Binding-site contacts:
Ligand atom O1 contacts residue IMP1 of chain 2.D at 3.6 Å.
Ligand atom C16 contacts residue SER302 of chain 2.A at 3.5 Å.
Ligand atom O6 contacts residue SER302 of chain 2.A at 2.6 Å (h-bond).
Ligand atom C3 contacts residue GLY441 of chain 2.A at 3.8 Å.
Ligand atom C8 contacts residue SER301 of chain 2.A at 3.8 Å.
Ligand atom O4 contacts residue SER302 of chain 2.A at 3.9 Å.
Ligand atom C17 contacts residue GLY441 of chain 2.A at 3.7 Å.
Ligand atom C10 contacts residue ASN329 of chain 2.A at 3.3 Å.
Ligand atom C17 contacts residue IMP1 of chain 2.D at 3.7 Å.
Ligand atom O2 contacts residue MET351 of chain 2.A at 3.3 Å.
Ligand atom O4 contacts residue IMP1 of chain 2.D at 3.0 Å.
Ligand atom C1 contacts residue GLY352 of chain 2.A at 3.9 Å.
Ligand atom C8 contacts residue ASP300 of chain 2.A at 3.5 Å.
Ligand atom C15 contacts residue IMP1 of chain 2.D at 3.3 Å.
Ligand atom C14 contacts residue IMP1 of chain 2.D at 3.7 Å.
Ligand atom C6 contacts residue SER302 of chain 2.A at 3.5 Å.
Ligand atom C7 contacts residue ASN329 of chain 2.A at 3.7 Å.
Ligand atom C10 contacts residue IMP1 of chain 2.D at 3.6 Å.
Ligand atom O2 contacts residue GLY350 of chain 2.A at 3.2 Å (h-bond).
Ligand atom C1 contacts residue IMP1 of chain 2.D at 3.5 Å.
Ligand atom O1 contacts residue GLY352 of chain 2.A at 3.4 Å (h-bond).
Ligand atom C11 contacts residue IMP1 of chain 2.D at 3.9 Å.
Ligand atom C9 contacts residue MET440 of chain 2.A at 3.5 Å (hydrophobic).
Ligand atom C10 contacts residue GLY350 of chain 2.A at 3.3 Å.
Ligand atom C7 contacts residue SER301 of chain 2.A at 3.5 Å.
Ligand atom O5 contacts residue SER301 of chain 2.A at 3.5 Å.
Ligand atom O3 contacts residue ASP300 of chain 2.A at 3.9 Å.
Ligand atom C16 contacts residue IMP1 of chain 2.D at 3.3 Å.
Ligand atom C12 contacts residue SER302 of chain 2.A at 3.9 Å.
Ligand atom O5 contacts residue SER302 of chain 2.A at 3.1 Å (h-bond).
Ligand atom C7 contacts residue IMP1 of chain 2.D at 3.5 Å.
Ligand atom C9 contacts residue GLY441 of chain 2.A at 3.7 Å.
Ligand atom O4 contacts residue GLN482 of chain 2.A at 3.5 Å (h-bond).
Ligand atom C11 contacts residue SER302 of chain 2.A at 3.6 Å.
Ligand atom O6 contacts residue GLN482 of chain 2.A at 3.6 Å.
Ligand atom C7 contacts residue ASP300 of chain 2.A at 3.7 Å.
Ligand atom C12 contacts residue SER301 of chain 2.A at 3.9 Å.
Ligand atom C15 contacts residue SER302 of chain 2.A at 3.5 Å.
Ligand atom O2 contacts residue GLY352 of chain 2.A at 3.7 Å.
Ligand atom C7 contacts residue ARG348 of chain 2.A at 3.8 Å.

Sequence of chain 2.A:
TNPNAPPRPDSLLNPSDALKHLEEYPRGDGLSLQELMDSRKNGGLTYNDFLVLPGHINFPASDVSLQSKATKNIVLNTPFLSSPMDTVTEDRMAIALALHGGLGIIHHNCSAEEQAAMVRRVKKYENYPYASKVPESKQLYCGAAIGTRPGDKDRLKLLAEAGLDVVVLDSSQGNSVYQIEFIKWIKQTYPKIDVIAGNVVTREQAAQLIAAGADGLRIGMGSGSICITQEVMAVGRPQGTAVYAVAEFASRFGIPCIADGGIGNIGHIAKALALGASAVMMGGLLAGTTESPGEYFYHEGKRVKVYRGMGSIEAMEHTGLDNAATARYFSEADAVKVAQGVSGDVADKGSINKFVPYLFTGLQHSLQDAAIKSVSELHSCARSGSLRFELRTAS

This small molecule binds to this protein.
Small molecule (SMILES): COc1c(C)c2c(c(O)c1C/C=C(\C)CCC(=O)O)C(=O)OC2